Binding-site contacts:
Ligand atom C4 contacts residue PHE46 of chain 1.A at 3.7 Å (hydrophobic).
Ligand atom C41 contacts residue VAL55 of chain 1.A at 3.5 Å (hydrophobic).
Ligand atom O13 contacts residue GLN53 of chain 1.A at 2.7 Å (h-bond).
Ligand atom C3 contacts residue TRP59 of chain 1.A at 3.6 Å (hydrophobic).
Ligand atom O4 contacts residue ASP37 of chain 1.A at 3.4 Å (salt-bridge).
Ligand atom C8 contacts residue TYR82 of chain 1.A at 3.6 Å (hydrophobic).
Ligand atom O2 contacts residue ILE56 of chain 1.A at 2.9 Å (h-bond).
Ligand atom C4 contacts residue VAL55 of chain 1.A at 3.8 Å (hydrophobic).
Ligand atom C4 contacts residue TRP59 of chain 1.A at 3.8 Å (hydrophobic).
Ligand atom O4 contacts residue PHE36 of chain 1.A at 3.2 Å.
Ligand atom C40 contacts residue GLN53 of chain 1.A at 3.6 Å.
Ligand atom C43 contacts residue ILE91 of chain 1.A at 3.8 Å (hydrophobic).
Ligand atom O11 contacts residue VAL55 of chain 1.A at 3.5 Å.
Ligand atom C10 contacts residue ASP37 of chain 1.A at 3.5 Å.
Ligand atom C30 contacts residue GLU54 of chain 1.A at 3.4 Å.
Ligand atom O3 contacts residue PHE99 of chain 1.A at 3.8 Å.
Ligand atom C39 contacts residue GLN53 of chain 1.A at 3.7 Å.
Ligand atom C5 contacts residue PHE46 of chain 1.A at 3.8 Å (hydrophobic).
Ligand atom O11 contacts residue PHE46 of chain 1.A at 3.4 Å.
Ligand atom C1 contacts residue TYR82 of chain 1.A at 3.3 Å (hydrophobic).
Ligand atom C35 contacts residue TYR82 of chain 1.A at 3.5 Å (hydrophobic).
Ligand atom O6 contacts residue ASP37 of chain 1.A at 2.7 Å (salt-bridge).
Ligand atom O1 contacts residue TYR82 of chain 1.A at 3.4 Å (h-bond).
Ligand atom C9 contacts residue PHE36 of chain 1.A at 3.8 Å (hydrophobic).
Ligand atom C37 contacts residue GLU54 of chain 1.A at 3.6 Å.
Ligand atom C2 contacts residue TYR82 of chain 1.A at 3.6 Å (hydrophobic).
Ligand atom C49 contacts residue HIS87 of chain 1.A at 3.8 Å.
Ligand atom O10 contacts residue GLU54 of chain 1.A at 2.8 Å (salt-bridge).
Ligand atom O5 contacts residue ASP37 of chain 1.A at 3.4 Å (salt-bridge).
Ligand atom O2 contacts residue VAL55 of chain 1.A at 3.3 Å.
Ligand atom C41 contacts residue ILE56 of chain 1.A at 3.8 Å (hydrophobic).
Ligand atom O4 contacts residue PHE99 of chain 1.A at 3.8 Å.
Ligand atom O3 contacts residue TYR82 of chain 1.A at 2.8 Å (h-bond).
Ligand atom C52 contacts residue GLN53 of chain 1.A at 3.6 Å.
Ligand atom O4 contacts residue TYR26 of chain 1.A at 3.5 Å.
Ligand atom C48 contacts residue PHE46 of chain 1.A at 3.8 Å (hydrophobic).
Ligand atom C49 contacts residue TYR82 of chain 1.A at 3.3 Å (hydrophobic).
Ligand atom C46 contacts residue GLU54 of chain 1.A at 3.8 Å.
Ligand atom C6 contacts residue TYR26 of chain 1.A at 3.8 Å (hydrophobic).
Ligand atom C5 contacts residue TYR26 of chain 1.A at 3.8 Å (hydrophobic).

The protein below binds the small molecule below.
Small molecule (SMILES): CO[C@H]1C[C@@H]2CC[C@@H](C)[C@@](O)(O2)C(=O)C(=O)N2CCCC[C@H]2C(=O)O[C@H]([C@H](C)C[C@@H]2CC[C@@H](O)[C@H](OC)C2)CC(=O)[C@H](C)/C=C(\C)[C@@H](O)[C@@H](OC)C(=O)[C@H](C)C[C@H](C)/C=C/C=CC=C1C

Sequence of chain 1.A:
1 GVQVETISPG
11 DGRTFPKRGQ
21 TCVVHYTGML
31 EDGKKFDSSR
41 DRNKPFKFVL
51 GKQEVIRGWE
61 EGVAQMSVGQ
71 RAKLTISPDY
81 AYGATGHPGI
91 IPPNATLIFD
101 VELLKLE